Sequence of chain 1.N:
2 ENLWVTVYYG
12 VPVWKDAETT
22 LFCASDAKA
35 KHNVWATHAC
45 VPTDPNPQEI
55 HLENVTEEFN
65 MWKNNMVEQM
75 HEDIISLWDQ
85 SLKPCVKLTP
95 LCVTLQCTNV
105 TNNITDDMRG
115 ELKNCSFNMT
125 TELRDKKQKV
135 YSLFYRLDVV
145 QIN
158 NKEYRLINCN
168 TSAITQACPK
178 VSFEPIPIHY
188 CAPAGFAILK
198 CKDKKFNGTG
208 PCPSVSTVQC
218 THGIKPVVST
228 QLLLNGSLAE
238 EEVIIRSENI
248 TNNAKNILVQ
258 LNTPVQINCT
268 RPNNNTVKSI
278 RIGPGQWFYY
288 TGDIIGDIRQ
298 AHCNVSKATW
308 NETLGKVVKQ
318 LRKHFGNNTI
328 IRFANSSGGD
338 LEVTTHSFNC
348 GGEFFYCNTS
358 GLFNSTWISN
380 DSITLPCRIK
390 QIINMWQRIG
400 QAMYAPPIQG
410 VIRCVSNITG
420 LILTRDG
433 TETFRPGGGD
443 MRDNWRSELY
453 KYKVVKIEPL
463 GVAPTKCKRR

Binding-site contacts:
Ligand atom C5 contacts residue VAL414 of chain 1.N at 3.7 Å (hydrophobic).
Ligand atom C8 contacts residue VAL224 of chain 1.N at 4.2 Å (hydrophobic).
Ligand atom N2 contacts residue SER415 of chain 1.N at 2.9 Å (h-bond).
Ligand atom O7 contacts residue ASN232 of chain 1.N at 4.0 Å.
Ligand atom C1 contacts residue VAL414 of chain 1.N at 4.2 Å (hydrophobic).
Ligand atom C8 contacts residue SER415 of chain 1.N at 3.8 Å.
Ligand atom C2 contacts residue SER415 of chain 1.N at 3.6 Å.
Ligand atom O5 contacts residue ASN232 of chain 1.N at 2.4 Å (h-bond).
Ligand atom C6 contacts residue NAG1 of chain 1.OA at 3.9 Å.
Ligand atom O6 contacts residue GLY348 of chain 1.N at 4.0 Å.
Ligand atom C1 contacts residue SER415 of chain 1.N at 3.4 Å.
Ligand atom C5 contacts residue ASN232 of chain 1.N at 3.7 Å.
Ligand atom N2 contacts residue ASN232 of chain 1.N at 2.9 Å (h-bond).
Ligand atom C1 contacts residue GLU181 of chain 1.N at 3.6 Å.
Ligand atom O5 contacts residue NAG1 of chain 1.OA at 3.6 Å.
Ligand atom C8 contacts residue PHE345 of chain 1.N at 4.0 Å (hydrophobic).
Ligand atom O4 contacts residue VAL414 of chain 1.N at 3.6 Å.
Ligand atom C2 contacts residue ASN232 of chain 1.N at 2.5 Å.
Ligand atom C5 contacts residue NAG1 of chain 1.OA at 3.8 Å.
Ligand atom C7 contacts residue ASN232 of chain 1.N at 3.6 Å.
Ligand atom O3 contacts residue CYS413 of chain 1.N at 3.8 Å.
Ligand atom C3 contacts residue VAL414 of chain 1.N at 3.5 Å (hydrophobic).
Ligand atom O7 contacts residue ASN346 of chain 1.N at 4.2 Å.
Ligand atom O6 contacts residue ARG412 of chain 1.N at 3.6 Å (salt-bridge).
Ligand atom C2 contacts residue VAL414 of chain 1.N at 4.3 Å (hydrophobic).
Ligand atom O5 contacts residue GLU181 of chain 1.N at 3.8 Å.
Ligand atom O6 contacts residue CYS413 of chain 1.N at 3.8 Å.
Ligand atom C8 contacts residue ASN346 of chain 1.N at 4.2 Å.
Ligand atom C5 contacts residue GLU181 of chain 1.N at 3.5 Å.
Ligand atom C8 contacts residue LEU231 of chain 1.N at 3.7 Å (hydrophobic).
Ligand atom C4 contacts residue ASN232 of chain 1.N at 4.2 Å.
Ligand atom C7 contacts residue SER415 of chain 1.N at 3.8 Å.
Ligand atom C3 contacts residue ASN232 of chain 1.N at 3.8 Å.
Ligand atom C3 contacts residue GLU181 of chain 1.N at 4.3 Å.
Ligand atom C4 contacts residue VAL414 of chain 1.N at 3.8 Å (hydrophobic).
Ligand atom O7 contacts residue PRO182 of chain 1.N at 4.0 Å.
Ligand atom C1 contacts residue NAG1 of chain 1.OA at 4.1 Å.
Ligand atom O6 contacts residue NAG1 of chain 1.OA at 3.5 Å.
Ligand atom C6 contacts residue GLY348 of chain 1.N at 4.1 Å.
Ligand atom C1 contacts residue ASN232 of chain 1.N at 1.4 Å.

The protein below binds the small molecule below.
Small molecule (SMILES): CC(=O)N[C@H]1[C@H](O[C@H]2[C@H](O)[C@@H](NC(C)=O)CO[C@@H]2CO)O[C@H](CO)[C@@H](O[C@@H]2O[C@H](CO)[C@@H](O)[C@H](O)[C@@H]2O)[C@@H]1O